Sequence of chain 1.F:
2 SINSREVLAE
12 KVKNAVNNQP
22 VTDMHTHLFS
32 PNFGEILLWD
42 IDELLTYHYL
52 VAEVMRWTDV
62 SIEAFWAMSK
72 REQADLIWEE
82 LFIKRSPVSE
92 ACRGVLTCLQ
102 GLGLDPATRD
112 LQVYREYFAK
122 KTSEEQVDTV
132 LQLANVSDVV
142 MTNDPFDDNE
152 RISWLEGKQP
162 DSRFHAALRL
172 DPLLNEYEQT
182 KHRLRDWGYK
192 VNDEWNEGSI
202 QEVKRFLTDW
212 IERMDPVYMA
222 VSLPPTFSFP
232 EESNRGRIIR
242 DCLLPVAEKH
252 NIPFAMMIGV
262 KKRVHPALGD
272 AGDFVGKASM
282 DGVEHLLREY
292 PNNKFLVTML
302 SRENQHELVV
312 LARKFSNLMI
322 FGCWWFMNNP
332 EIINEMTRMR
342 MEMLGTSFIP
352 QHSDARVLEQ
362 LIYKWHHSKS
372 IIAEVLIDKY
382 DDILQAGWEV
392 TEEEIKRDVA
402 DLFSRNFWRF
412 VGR

Binding-site contacts:
Ligand atom C2 contacts residue TRP326 of chain 1.F at 3.8 Å (hydrophobic).
Ligand atom C4 contacts residue HIS49 of chain 1.F at 3.9 Å.
Ligand atom O5B contacts residue ASP355 of chain 1.F at 3.3 Å (salt-bridge).
Ligand atom O5B contacts residue ZN1 of chain 1.HA at 4.0 Å.
Ligand atom O3 contacts residue ZN1 of chain 1.HA at 3.3 Å.
Ligand atom O1B contacts residue MET258 of chain 1.F at 3.2 Å.
Ligand atom O1B contacts residue ZN1 of chain 1.HA at 2.3 Å.
Ligand atom C3 contacts residue HIS28 of chain 1.F at 4.0 Å.
Ligand atom O2 contacts residue TRP325 of chain 1.F at 2.9 Å (h-bond).
Ligand atom O2 contacts residue HIS28 of chain 1.F at 3.7 Å.
Ligand atom O5A contacts residue ARG357 of chain 1.F at 2.7 Å (salt-bridge).
Ligand atom O1B contacts residue HIS28 of chain 1.F at 3.1 Å (h-bond).
Ligand atom C4 contacts residue ARG357 of chain 1.F at 3.8 Å.
Ligand atom O1A contacts residue ARG170 of chain 1.F at 2.7 Å (salt-bridge).
Ligand atom O5A contacts residue HIS49 of chain 1.F at 3.0 Å (h-bond).
Ligand atom O1B contacts residue ARG170 of chain 1.F at 3.1 Å (salt-bridge).
Ligand atom C3 contacts residue ZN1 of chain 1.HA at 3.8 Å.
Ligand atom C5 contacts residue HIS49 of chain 1.F at 3.7 Å.
Ligand atom C4 contacts residue TRP326 of chain 1.F at 3.6 Å (hydrophobic).
Ligand atom O5A contacts residue TYR50 of chain 1.F at 3.6 Å.
Ligand atom O1B contacts residue HIS26 of chain 1.F at 3.5 Å (h-bond).
Ligand atom O2 contacts residue ASP355 of chain 1.F at 3.0 Å (salt-bridge).
Ligand atom C1 contacts residue MET258 of chain 1.F at 3.8 Å (hydrophobic).
Ligand atom O3 contacts residue ARG357 of chain 1.F at 3.0 Å (salt-bridge).
Ligand atom O4 contacts residue ARG357 of chain 1.F at 3.0 Å (salt-bridge).
Ligand atom C2 contacts residue TRP325 of chain 1.F at 3.7 Å (hydrophobic).
Ligand atom C5 contacts residue TYR50 of chain 1.F at 3.8 Å (hydrophobic).
Ligand atom C5 contacts residue ARG357 of chain 1.F at 3.7 Å.
Ligand atom O2 contacts residue ZN1 of chain 1.HA at 2.2 Å.
Ligand atom O4 contacts residue TRP326 of chain 1.F at 3.6 Å.
Ligand atom C1 contacts residue ARG170 of chain 1.F at 3.4 Å.
Ligand atom C1 contacts residue ZN1 of chain 1.HA at 3.1 Å.
Ligand atom O3 contacts residue HIS28 of chain 1.F at 2.8 Å (h-bond).
Ligand atom O1A contacts residue SER223 of chain 1.F at 3.9 Å.
Ligand atom O5B contacts residue TYR50 of chain 1.F at 3.2 Å (h-bond).
Ligand atom O4 contacts residue HIS49 of chain 1.F at 2.9 Å (h-bond).
Ligand atom C3 contacts residue ARG357 of chain 1.F at 3.6 Å.
Ligand atom C1 contacts residue HIS28 of chain 1.F at 3.9 Å.
Ligand atom C5 contacts residue ASP355 of chain 1.F at 4.0 Å.
Ligand atom C2 contacts residue ZN1 of chain 1.HA at 3.1 Å.

This small molecule binds to this protein.
Small molecule (SMILES): O=C(O)[C@@H](O)C(O)[C@H](O)C(=O)O